Sequence of chain 1.C:
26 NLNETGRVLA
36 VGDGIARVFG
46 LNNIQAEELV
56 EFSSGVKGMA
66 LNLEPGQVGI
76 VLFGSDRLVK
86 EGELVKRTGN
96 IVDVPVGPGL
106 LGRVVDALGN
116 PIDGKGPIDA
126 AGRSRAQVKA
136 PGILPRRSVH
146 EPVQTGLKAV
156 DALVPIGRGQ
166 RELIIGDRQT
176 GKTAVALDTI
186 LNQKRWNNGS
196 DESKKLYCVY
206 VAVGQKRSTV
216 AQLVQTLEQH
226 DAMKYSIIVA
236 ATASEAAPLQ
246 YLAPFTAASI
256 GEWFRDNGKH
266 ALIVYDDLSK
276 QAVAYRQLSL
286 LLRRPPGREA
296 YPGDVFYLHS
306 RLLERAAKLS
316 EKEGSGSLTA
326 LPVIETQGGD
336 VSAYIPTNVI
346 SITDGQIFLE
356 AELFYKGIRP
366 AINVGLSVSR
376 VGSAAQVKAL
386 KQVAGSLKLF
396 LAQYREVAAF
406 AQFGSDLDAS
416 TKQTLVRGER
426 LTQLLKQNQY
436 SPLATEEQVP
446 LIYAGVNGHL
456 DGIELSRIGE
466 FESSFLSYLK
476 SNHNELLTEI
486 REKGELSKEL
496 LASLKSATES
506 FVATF

Sequence of chain 1.F:
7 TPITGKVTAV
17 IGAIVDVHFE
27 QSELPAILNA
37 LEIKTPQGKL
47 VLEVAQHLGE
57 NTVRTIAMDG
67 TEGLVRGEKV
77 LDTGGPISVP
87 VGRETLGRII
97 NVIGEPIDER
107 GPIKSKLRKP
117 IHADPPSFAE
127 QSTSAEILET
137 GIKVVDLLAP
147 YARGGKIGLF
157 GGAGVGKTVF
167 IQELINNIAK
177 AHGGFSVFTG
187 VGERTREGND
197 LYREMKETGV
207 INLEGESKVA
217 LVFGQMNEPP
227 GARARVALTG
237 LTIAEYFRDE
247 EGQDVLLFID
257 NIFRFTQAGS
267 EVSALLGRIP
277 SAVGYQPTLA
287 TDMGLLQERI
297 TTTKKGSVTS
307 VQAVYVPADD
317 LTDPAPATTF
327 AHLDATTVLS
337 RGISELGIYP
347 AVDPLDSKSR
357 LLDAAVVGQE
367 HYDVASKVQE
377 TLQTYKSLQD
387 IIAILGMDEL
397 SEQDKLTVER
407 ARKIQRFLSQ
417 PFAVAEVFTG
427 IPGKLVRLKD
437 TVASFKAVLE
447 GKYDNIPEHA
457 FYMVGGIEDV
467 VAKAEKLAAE

A small-molecule ligand and the protein it binds are described below.
Small molecule (SMILES): Nc1ncnc2c1ncn2[C@@H]1O[C@H](CO[P](=O)(O)O[P](=O)(O)NP(=O)(O)O)[C@@H](O)[C@H]1O

Binding-site contacts:
Ligand atom O2A contacts residue GLY176 of chain 1.C at 3.5 Å.
Ligand atom O2B contacts residue GLY176 of chain 1.C at 3.4 Å (h-bond).
Ligand atom O1B contacts residue MG1 of chain 1.Y at 3.5 Å.
Ligand atom O3G contacts residue GLN174 of chain 1.C at 2.7 Å (h-bond).
Ligand atom O1G contacts residue LYS177 of chain 1.C at 3.4 Å (salt-bridge).
Ligand atom O2G contacts residue GLN174 of chain 1.C at 3.5 Å (h-bond).
Ligand atom PB contacts residue LYS177 of chain 1.C at 3.6 Å.
Ligand atom PG contacts residue MG1 of chain 1.Y at 3.6 Å.
Ligand atom N9 contacts residue GLN434 of chain 1.C at 2.9 Å (h-bond).
Ligand atom N6 contacts residue ARG364 of chain 1.C at 3.6 Å.
Ligand atom O2A contacts residue ALA179 of chain 1.C at 2.7 Å (h-bond).
Ligand atom C1' contacts residue GLN434 of chain 1.C at 3.6 Å.
Ligand atom N3 contacts residue GLN434 of chain 1.C at 3.4 Å (h-bond).
Ligand atom O1G contacts residue MG1 of chain 1.Y at 2.6 Å.
Ligand atom O3A contacts residue GLY176 of chain 1.C at 2.9 Å (h-bond).
Ligand atom O2B contacts residue THR175 of chain 1.C at 3.5 Å (h-bond).
Ligand atom C2' contacts residue GLN434 of chain 1.C at 3.4 Å.
Ligand atom C8 contacts residue ALA179 of chain 1.C at 2.9 Å (hydrophobic).
Ligand atom O2' contacts residue GLN434 of chain 1.C at 3.1 Å (h-bond).
Ligand atom O2B contacts residue LYS177 of chain 1.C at 2.6 Å (salt-bridge).
Ligand atom O1B contacts residue THR178 of chain 1.C at 3.0 Å (h-bond).
Ligand atom O3G contacts residue ARG173 of chain 1.C at 3.6 Å.
Ligand atom PB contacts residue GLY176 of chain 1.C at 3.6 Å.
Ligand atom C5 contacts residue GLN434 of chain 1.C at 3.1 Å.
Ligand atom N3B contacts residue GLN174 of chain 1.C at 2.6 Å (h-bond).
Ligand atom O2G contacts residue MG1 of chain 1.Y at 3.6 Å.
Ligand atom C8 contacts residue GLN434 of chain 1.C at 3.2 Å.
Ligand atom N6 contacts residue GLN432 of chain 1.C at 3.2 Å (h-bond).
Ligand atom PG contacts residue GLN174 of chain 1.C at 3.4 Å.
Ligand atom PA contacts residue GLY176 of chain 1.C at 3.5 Å.
Ligand atom O2A contacts residue THR178 of chain 1.C at 3.3 Å (h-bond).
Ligand atom O1A contacts residue GLN174 of chain 1.C at 3.3 Å (h-bond).
Ligand atom C6 contacts residue GLN434 of chain 1.C at 3.6 Å.
Ligand atom C4 contacts residue GLN434 of chain 1.C at 2.8 Å.
Ligand atom O3G contacts residue GLU330 of chain 1.C at 3.5 Å (salt-bridge).
Ligand atom O5' contacts residue GLY176 of chain 1.C at 3.6 Å.
Ligand atom N7 contacts residue ALA179 of chain 1.C at 3.4 Å.
Ligand atom N6 contacts residue GLN434 of chain 1.C at 3.2 Å (h-bond).
Ligand atom C5' contacts residue GLN174 of chain 1.C at 3.4 Å.
Ligand atom N7 contacts residue GLN434 of chain 1.C at 3.4 Å (h-bond).